Binding-site contacts:
Ligand atom C contacts residue GLY228 of chain 1.E at 4.2 Å.
Ligand atom OE1 contacts residue PHE230 of chain 1.E at 4.5 Å.
Ligand atom OXT contacts residue GLY228 of chain 1.E at 4.3 Å.
Ligand atom C contacts residue GLY229 of chain 1.E at 3.8 Å.
Ligand atom OE2 contacts residue ASN231 of chain 1.E at 3.2 Å (h-bond).
Ligand atom CG contacts residue GLY229 of chain 1.E at 4.5 Å.
Ligand atom CD contacts residue GLY229 of chain 1.E at 3.9 Å.
Ligand atom CD contacts residue THR232 of chain 1.E at 4.4 Å.
Ligand atom O contacts residue GLY229 of chain 1.E at 4.3 Å.
Ligand atom OE2 contacts residue GLY229 of chain 1.E at 4.0 Å.
Ligand atom C contacts residue ARG129 of chain 1.E at 4.4 Å.
Ligand atom OE1 contacts residue THR232 of chain 1.E at 3.2 Å (h-bond).
Ligand atom O contacts residue GLY228 of chain 1.E at 4.0 Å.
Ligand atom OXT contacts residue GLY229 of chain 1.E at 3.7 Å.
Ligand atom OE2 contacts residue THR232 of chain 1.E at 4.5 Å.
Ligand atom O contacts residue ARG129 of chain 1.E at 3.2 Å (salt-bridge).
Ligand atom OE1 contacts residue ASN231 of chain 1.E at 3.7 Å.
Ligand atom OE1 contacts residue GLY229 of chain 1.E at 3.8 Å.
Ligand atom CA contacts residue GLY229 of chain 1.E at 4.2 Å.
Ligand atom CD contacts residue PHE230 of chain 1.E at 4.3 Å (hydrophobic).
Ligand atom CD contacts residue ASN231 of chain 1.E at 3.8 Å.
Ligand atom CB contacts residue GLY229 of chain 1.E at 3.6 Å.
Ligand atom OE2 contacts residue PHE230 of chain 1.E at 3.8 Å.

A small-molecule ligand and the protein it binds are described below.
Small molecule (SMILES): N[C@@H](CCC(=O)O)C(=O)O

Sequence of chain 1.E:
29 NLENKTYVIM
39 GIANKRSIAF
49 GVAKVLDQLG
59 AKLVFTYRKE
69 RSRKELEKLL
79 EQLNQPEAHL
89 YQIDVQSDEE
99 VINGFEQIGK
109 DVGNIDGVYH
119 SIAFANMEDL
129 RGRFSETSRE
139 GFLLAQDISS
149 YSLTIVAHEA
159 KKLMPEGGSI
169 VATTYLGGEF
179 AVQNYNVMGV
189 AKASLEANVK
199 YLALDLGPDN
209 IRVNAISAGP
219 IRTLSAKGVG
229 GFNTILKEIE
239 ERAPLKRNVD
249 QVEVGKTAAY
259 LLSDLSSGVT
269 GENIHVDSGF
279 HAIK